Binding-site contacts:
Ligand atom C32 contacts residue PHE260 of chain 1.B at 3.9 Å (hydrophobic).
Ligand atom C20 contacts residue ALA239 of chain 1.B at 3.6 Å (hydrophobic).
Ligand atom C19 contacts residue ALA239 of chain 1.B at 3.6 Å (hydrophobic).
Ligand atom C22 contacts residue GLY192 of chain 1.B at 3.8 Å.
Ligand atom C11 contacts residue ASN65 of chain 1.B at 3.7 Å.
Ligand atom C7 contacts residue TYR17 of chain 1.B at 3.8 Å (hydrophobic).
Ligand atom O30 contacts residue PHE260 of chain 1.B at 3.8 Å.
Ligand atom N14 contacts residue ARG98 of chain 1.B at 3.9 Å.
Ligand atom C27 contacts residue ACT1 of chain 1.G at 3.7 Å.
Ligand atom N13 contacts residue ARG63 of chain 1.B at 3.6 Å.
Ligand atom C21 contacts residue ALA239 of chain 1.B at 3.8 Å (hydrophobic).
Ligand atom C33 contacts residue TYR255 of chain 1.B at 3.3 Å (hydrophobic).
Ligand atom C31 contacts residue TYR255 of chain 1.B at 3.5 Å (hydrophobic).
Ligand atom C32 contacts residue TYR255 of chain 1.B at 3.3 Å (hydrophobic).
Ligand atom N14 contacts residue ASN97 of chain 1.B at 3.9 Å.
Ligand atom C22 contacts residue ALA239 of chain 1.B at 3.9 Å (hydrophobic).
Ligand atom C27 contacts residue ALA239 of chain 1.B at 3.8 Å (hydrophobic).
Ligand atom N13 contacts residue ASN97 of chain 1.B at 3.0 Å (h-bond).
Ligand atom C23 contacts residue ARG98 of chain 1.B at 3.8 Å.
Ligand atom N13 contacts residue ARG98 of chain 1.B at 3.7 Å.
Ligand atom C34 contacts residue TYR255 of chain 1.B at 3.7 Å (hydrophobic).
Ligand atom C36 contacts residue TYR255 of chain 1.B at 3.8 Å (hydrophobic).
Ligand atom N12 contacts residue ASN65 of chain 1.B at 3.9 Å.
Ligand atom C19 contacts residue ARG98 of chain 1.B at 3.9 Å.
Ligand atom C9 contacts residue ASN65 of chain 1.B at 3.6 Å.
Ligand atom C24 contacts residue GLY47 of chain 1.B at 4.0 Å.
Ligand atom C24 contacts residue ALA239 of chain 1.B at 3.7 Å (hydrophobic).
Ligand atom N14 contacts residue ARG63 of chain 1.B at 3.9 Å.
Ligand atom C6 contacts residue TYR17 of chain 1.B at 3.8 Å (hydrophobic).
Ligand atom C37 contacts residue ACT1 of chain 1.G at 3.7 Å.
Ligand atom C5 contacts residue TYR17 of chain 1.B at 3.6 Å (hydrophobic).
Ligand atom C23 contacts residue ALA239 of chain 1.B at 3.9 Å (hydrophobic).
Ligand atom O30 contacts residue TYR255 of chain 1.B at 3.3 Å.
Ligand atom O38 contacts residue ACT1 of chain 1.G at 3.1 Å.
Ligand atom C29 contacts residue TYR255 of chain 1.B at 3.5 Å (hydrophobic).
Ligand atom C24 contacts residue ARG98 of chain 1.B at 3.7 Å.
Ligand atom O30 contacts residue SER285 of chain 1.B at 2.9 Å (h-bond).
Ligand atom N12 contacts residue ASN97 of chain 1.B at 3.9 Å.
Ligand atom C21 contacts residue ACT1 of chain 1.H at 3.9 Å.
Ligand atom N12 contacts residue ARG63 of chain 1.B at 4.0 Å.

The protein below binds the small molecule below.
Small molecule (SMILES): O=C1c2ccccc2C(=O)N1C[C@@H]1c2ccccc2CCN1C(=O)[C@@H]1CCCC[C@@H]1c1nnn[nH]1

Sequence of chain 1.B:
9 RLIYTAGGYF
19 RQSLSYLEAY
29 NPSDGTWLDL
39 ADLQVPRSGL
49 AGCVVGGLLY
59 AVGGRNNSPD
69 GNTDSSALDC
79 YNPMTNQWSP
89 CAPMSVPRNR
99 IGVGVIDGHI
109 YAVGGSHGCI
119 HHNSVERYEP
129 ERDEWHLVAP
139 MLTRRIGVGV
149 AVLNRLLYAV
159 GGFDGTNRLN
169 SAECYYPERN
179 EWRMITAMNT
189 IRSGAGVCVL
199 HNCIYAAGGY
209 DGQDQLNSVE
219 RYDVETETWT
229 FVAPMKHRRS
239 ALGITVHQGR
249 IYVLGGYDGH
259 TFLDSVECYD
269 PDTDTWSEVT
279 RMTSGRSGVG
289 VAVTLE